Binding-site contacts:
Ligand atom C contacts residue CD1 of chain 1.F at 3.3 Å.
Ligand atom CZ2 contacts residue GLN192 of chain 1.A at 3.7 Å.
Ligand atom N contacts residue CD1 of chain 1.F at 2.2 Å.
Ligand atom CZ2 contacts residue ASP195 of chain 1.A at 4.1 Å.
Ligand atom CA contacts residue CD1 of chain 1.F at 3.3 Å.
Ligand atom CD1 contacts residue GLN151 of chain 1.A at 3.7 Å.
Ligand atom NE1 contacts residue ASP195 of chain 1.A at 2.7 Å (salt-bridge).
Ligand atom CE2 contacts residue ASP195 of chain 1.A at 3.9 Å.
Ligand atom CA contacts residue GLU112 of chain 1.A at 4.1 Å.
Ligand atom CH2 contacts residue LEU74 of chain 1.A at 4.1 Å (hydrophobic).
Ligand atom NE1 contacts residue GLN192 of chain 1.A at 3.6 Å.
Ligand atom CZ2 contacts residue ILE196 of chain 1.A at 3.9 Å (hydrophobic).
Ligand atom CZ3 contacts residue THR75 of chain 1.A at 3.8 Å.
Ligand atom CH2 contacts residue THR75 of chain 1.A at 3.9 Å.
Ligand atom CG contacts residue GLY76 of chain 1.A at 3.9 Å.
Ligand atom O contacts residue MET78 of chain 1.A at 4.1 Å.
Ligand atom CZ3 contacts residue GLY76 of chain 1.A at 3.3 Å.
Ligand atom CE2 contacts residue GLN192 of chain 1.A at 3.5 Å.
Ligand atom CH2 contacts residue VAL212 of chain 1.A at 4.1 Å (hydrophobic).
Ligand atom CD2 contacts residue GLN192 of chain 1.A at 3.8 Å.
Ligand atom CB contacts residue ALA109 of chain 1.A at 4.1 Å (hydrophobic).
Ligand atom CH2 contacts residue GLY76 of chain 1.A at 3.6 Å.
Ligand atom CD2 contacts residue GLY76 of chain 1.A at 3.5 Å.
Ligand atom CA contacts residue GLN192 of chain 1.A at 3.9 Å.
Ligand atom CZ2 contacts residue LEU74 of chain 1.A at 3.9 Å (hydrophobic).
Ligand atom CE2 contacts residue GLY76 of chain 1.A at 3.7 Å.
Ligand atom N contacts residue GLN192 of chain 1.A at 2.8 Å (h-bond).
Ligand atom CE3 contacts residue GLY76 of chain 1.A at 3.3 Å.
Ligand atom CD1 contacts residue ALA109 of chain 1.A at 4.0 Å (hydrophobic).
Ligand atom CB contacts residue GLY76 of chain 1.A at 3.9 Å.
Ligand atom CH2 contacts residue ILE196 of chain 1.A at 4.0 Å (hydrophobic).
Ligand atom CD1 contacts residue ASP195 of chain 1.A at 3.5 Å.
Ligand atom N contacts residue GLU112 of chain 1.A at 3.2 Å (salt-bridge).
Ligand atom CD1 contacts residue GLN192 of chain 1.A at 4.2 Å.
Ligand atom CZ2 contacts residue GLY76 of chain 1.A at 3.8 Å.
Ligand atom NE1 contacts residue GLN151 of chain 1.A at 4.1 Å.
Ligand atom CZ3 contacts residue GLN192 of chain 1.A at 3.9 Å.
Ligand atom CE3 contacts residue GLN192 of chain 1.A at 3.8 Å.
Ligand atom CZ2 contacts residue THR75 of chain 1.A at 4.2 Å.
Ligand atom CH2 contacts residue GLN192 of chain 1.A at 4.0 Å.

Sequence of chain 1.A:
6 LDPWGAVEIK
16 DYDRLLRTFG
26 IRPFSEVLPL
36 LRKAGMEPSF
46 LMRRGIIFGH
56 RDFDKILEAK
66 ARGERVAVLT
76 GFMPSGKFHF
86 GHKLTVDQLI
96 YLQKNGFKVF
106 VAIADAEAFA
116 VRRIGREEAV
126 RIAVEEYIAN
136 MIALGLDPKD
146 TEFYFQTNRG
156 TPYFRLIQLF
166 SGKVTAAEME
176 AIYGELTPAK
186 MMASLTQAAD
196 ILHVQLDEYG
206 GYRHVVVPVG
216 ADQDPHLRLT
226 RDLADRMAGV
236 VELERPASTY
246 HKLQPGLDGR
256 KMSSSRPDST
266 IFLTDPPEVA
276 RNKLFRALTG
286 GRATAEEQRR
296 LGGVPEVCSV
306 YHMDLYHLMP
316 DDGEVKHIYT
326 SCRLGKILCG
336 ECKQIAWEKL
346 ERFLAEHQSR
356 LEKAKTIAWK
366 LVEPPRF

The small molecule below binds the protein below.
Small molecule (SMILES): N[C@@H](Cc1c[nH]c2ccccc12)C(=O)O